Sequence of chain 4.A:
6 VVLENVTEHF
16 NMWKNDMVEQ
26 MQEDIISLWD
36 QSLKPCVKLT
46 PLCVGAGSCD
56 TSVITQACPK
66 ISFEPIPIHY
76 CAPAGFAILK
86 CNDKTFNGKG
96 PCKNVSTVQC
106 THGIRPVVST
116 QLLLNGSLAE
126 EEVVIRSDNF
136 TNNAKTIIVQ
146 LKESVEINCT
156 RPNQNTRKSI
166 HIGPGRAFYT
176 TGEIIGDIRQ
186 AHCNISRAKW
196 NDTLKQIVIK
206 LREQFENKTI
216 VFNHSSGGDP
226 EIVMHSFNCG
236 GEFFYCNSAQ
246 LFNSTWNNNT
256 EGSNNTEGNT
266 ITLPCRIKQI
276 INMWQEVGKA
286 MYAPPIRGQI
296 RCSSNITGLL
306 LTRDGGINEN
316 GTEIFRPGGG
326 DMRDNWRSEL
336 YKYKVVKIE

Binding-site contacts:
Ligand atom N2 contacts residue ASN218 of chain 4.A at 2.8 Å (h-bond).
Ligand atom C8 contacts residue ASN248 of chain 4.A at 3.5 Å.
Ligand atom C7 contacts residue ASN218 of chain 4.A at 3.7 Å.
Ligand atom O5 contacts residue ARG321 of chain 4.A at 3.5 Å (salt-bridge).
Ligand atom N2 contacts residue HIS219 of chain 4.A at 3.5 Å (h-bond).
Ligand atom C1 contacts residue ASN218 of chain 4.A at 1.4 Å.
Ligand atom C5 contacts residue ASN218 of chain 4.A at 3.7 Å.
Ligand atom C8 contacts residue ASN218 of chain 4.A at 3.9 Å.
Ligand atom C1 contacts residue ARG321 of chain 4.A at 3.7 Å.
Ligand atom C7 contacts residue HIS219 of chain 4.A at 4.2 Å.
Ligand atom C5 contacts residue ARG321 of chain 4.A at 3.6 Å.
Ligand atom C2 contacts residue ASN218 of chain 4.A at 2.5 Å.
Ligand atom C6 contacts residue ARG321 of chain 4.A at 4.0 Å.
Ligand atom O6 contacts residue ARG321 of chain 4.A at 4.0 Å.
Ligand atom C3 contacts residue ASN218 of chain 4.A at 3.8 Å.
Ligand atom C4 contacts residue ASN218 of chain 4.A at 4.3 Å.
Ligand atom O5 contacts residue ASN218 of chain 4.A at 2.4 Å (h-bond).

The small molecule below binds the protein below.
Small molecule (SMILES): CC(=O)N[C@@H]1[C@@H](O)[C@H](O)[C@@H](CO)O[C@H]1O